Binding-site contacts:
Ligand atom C2 contacts residue SER212 of chain 1.A at 4.2 Å.
Ligand atom O7 contacts residue PRO214 of chain 1.A at 3.5 Å.
Ligand atom C1 contacts residue ARG215 of chain 1.A at 4.4 Å.
Ligand atom C7 contacts residue ASN158 of chain 2.A at 3.7 Å.
Ligand atom C8 contacts residue ARG215 of chain 1.A at 3.2 Å.
Ligand atom O7 contacts residue ARG215 of chain 1.A at 3.6 Å (salt-bridge).
Ligand atom C4 contacts residue ASN158 of chain 2.A at 4.2 Å.
Ligand atom C7 contacts residue ARG215 of chain 1.A at 3.6 Å.
Ligand atom O5 contacts residue ARG215 of chain 1.A at 4.2 Å.
Ligand atom C8 contacts residue PRO214 of chain 1.A at 3.8 Å (hydrophobic).
Ligand atom C7 contacts residue PRO214 of chain 1.A at 4.1 Å (hydrophobic).
Ligand atom C2 contacts residue ARG215 of chain 1.A at 4.1 Å.
Ligand atom O7 contacts residue NAG1 of chain 2.E at 4.4 Å.
Ligand atom C7 contacts residue SER212 of chain 1.A at 3.9 Å.
Ligand atom C6 contacts residue ARG215 of chain 1.A at 4.3 Å.
Ligand atom C7 contacts residue NAG1 of chain 2.E at 4.4 Å.
Ligand atom O5 contacts residue ASN158 of chain 2.A at 2.3 Å (h-bond).
Ligand atom O5 contacts residue ARG215 of chain 1.A at 4.5 Å.
Ligand atom C5 contacts residue ASN158 of chain 2.A at 3.6 Å.
Ligand atom C8 contacts residue GLY179 of chain 1.A at 4.5 Å.
Ligand atom O3 contacts residue SER212 of chain 1.A at 4.0 Å.
Ligand atom O7 contacts residue ASN158 of chain 2.A at 4.0 Å.
Ligand atom C3 contacts residue ASN158 of chain 2.A at 3.8 Å.
Ligand atom O6 contacts residue THR160 of chain 2.A at 3.7 Å.
Ligand atom N2 contacts residue SER212 of chain 1.A at 3.4 Å.
Ligand atom C8 contacts residue SER212 of chain 1.A at 4.2 Å.
Ligand atom C1 contacts residue ASN158 of chain 2.A at 1.4 Å.
Ligand atom C8 contacts residue NAG1 of chain 2.E at 4.0 Å.
Ligand atom C4 contacts residue ARG215 of chain 1.A at 4.3 Å.
Ligand atom N2 contacts residue ASN158 of chain 2.A at 3.0 Å (h-bond).
Ligand atom O6 contacts residue ASN158 of chain 2.A at 4.5 Å.
Ligand atom C2 contacts residue ASN158 of chain 2.A at 2.5 Å.
Ligand atom C8 contacts residue SER212 of chain 1.A at 3.5 Å.
Ligand atom C8 contacts residue ARG213 of chain 1.A at 3.5 Å.
Ligand atom C3 contacts residue SER212 of chain 1.A at 3.8 Å.

Sequence of chain 1.A:
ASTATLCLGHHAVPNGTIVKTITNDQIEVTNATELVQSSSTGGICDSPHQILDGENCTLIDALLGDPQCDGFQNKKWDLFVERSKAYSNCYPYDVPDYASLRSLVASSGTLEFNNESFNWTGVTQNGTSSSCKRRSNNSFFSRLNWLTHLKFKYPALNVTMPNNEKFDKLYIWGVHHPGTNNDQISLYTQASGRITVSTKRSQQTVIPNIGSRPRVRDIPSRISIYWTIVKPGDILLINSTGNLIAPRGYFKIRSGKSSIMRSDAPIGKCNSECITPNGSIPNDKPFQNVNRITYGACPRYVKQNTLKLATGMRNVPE

The small molecule below binds the protein below.
Small molecule (SMILES): CC(=O)N[C@H]1[C@@H](O[C@H]2[C@H](O)[C@@H](NC(C)=O)CO[C@@H]2CO)O[C@H](CO)[C@@H](O[C@H]2O[C@H](CO)[C@@H](O)[C@H](O)[C@@H]2O)[C@@H]1O

Sequence of chain 2.A:
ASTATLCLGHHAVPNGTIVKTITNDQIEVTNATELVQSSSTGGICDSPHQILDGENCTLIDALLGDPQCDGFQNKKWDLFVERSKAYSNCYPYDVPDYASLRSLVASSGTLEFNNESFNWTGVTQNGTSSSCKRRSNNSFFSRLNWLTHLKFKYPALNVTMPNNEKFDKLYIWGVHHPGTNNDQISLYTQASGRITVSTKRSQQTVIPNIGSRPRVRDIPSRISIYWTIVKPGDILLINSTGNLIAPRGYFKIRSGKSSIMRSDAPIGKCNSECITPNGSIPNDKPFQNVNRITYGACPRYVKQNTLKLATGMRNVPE